Sequence of chain 1.B:
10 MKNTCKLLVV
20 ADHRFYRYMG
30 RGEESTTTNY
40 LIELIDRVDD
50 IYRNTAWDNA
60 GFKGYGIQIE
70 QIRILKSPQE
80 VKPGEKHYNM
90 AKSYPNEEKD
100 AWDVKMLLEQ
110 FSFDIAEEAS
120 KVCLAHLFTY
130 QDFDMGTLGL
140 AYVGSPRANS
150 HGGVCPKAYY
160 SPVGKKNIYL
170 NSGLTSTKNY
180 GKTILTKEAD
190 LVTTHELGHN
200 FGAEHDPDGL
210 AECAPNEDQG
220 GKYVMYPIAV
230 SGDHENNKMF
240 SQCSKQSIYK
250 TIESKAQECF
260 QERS

Binding-site contacts:
Ligand atom C0 contacts residue GLY138 of chain 1.B at 3.6 Å.
Ligand atom C10 contacts residue GLY135 of chain 1.B at 3.7 Å.
Ligand atom C2 contacts residue PRO226 of chain 1.B at 3.8 Å (hydrophobic).
Ligand atom O contacts residue ZN1 of chain 1.G at 2.1 Å.
Ligand atom O4 contacts residue GLU195 of chain 1.B at 2.6 Å (salt-bridge).
Ligand atom O3 contacts residue GLY135 of chain 1.B at 4.0 Å.
Ligand atom C9 contacts residue MET134 of chain 1.B at 3.6 Å (hydrophobic).
Ligand atom N contacts residue HIS194 of chain 1.B at 3.9 Å.
Ligand atom O4 contacts residue ZN1 of chain 1.G at 2.2 Å.
Ligand atom C5 contacts residue GLY135 of chain 1.B at 3.5 Å.
Ligand atom C contacts residue GLY138 of chain 1.B at 3.8 Å.
Ligand atom O contacts residue HIS194 of chain 1.B at 3.4 Å (h-bond).
Ligand atom O contacts residue HIS204 of chain 1.B at 2.8 Å (h-bond).
Ligand atom C3 contacts residue VAL191 of chain 1.B at 3.7 Å (hydrophobic).
Ligand atom O1 contacts residue THR136 of chain 1.B at 3.3 Å.
Ligand atom C12 contacts residue ASN178 of chain 1.B at 3.7 Å.
Ligand atom N2 contacts residue GLY135 of chain 1.B at 2.9 Å (h-bond).
Ligand atom C7 contacts residue THR136 of chain 1.B at 3.9 Å.
Ligand atom O2 contacts residue ALA228 of chain 1.B at 2.9 Å (h-bond).
Ligand atom O1 contacts residue LEU137 of chain 1.B at 2.8 Å (h-bond).
Ligand atom N contacts residue ZN1 of chain 1.G at 2.9 Å.
Ligand atom C8 contacts residue ILE227 of chain 1.B at 3.5 Å (hydrophobic).
Ligand atom O1 contacts residue GLY135 of chain 1.B at 3.8 Å.
Ligand atom C contacts residue ZN1 of chain 1.G at 2.8 Å.
Ligand atom O3 contacts residue TYR179 of chain 1.B at 2.9 Å (h-bond).
Ligand atom C contacts residue HIS194 of chain 1.B at 3.8 Å.
Ligand atom CB contacts residue GLU195 of chain 1.B at 3.5 Å.
Ligand atom O4 contacts residue HIS194 of chain 1.B at 3.4 Å (h-bond).
Ligand atom N contacts residue GLU195 of chain 1.B at 3.1 Å (salt-bridge).
Ligand atom C2 contacts residue TYR225 of chain 1.B at 3.8 Å (hydrophobic).
Ligand atom C2 contacts residue HIS194 of chain 1.B at 3.8 Å.
Ligand atom C contacts residue HIS204 of chain 1.B at 3.9 Å.
Ligand atom N1 contacts residue PRO226 of chain 1.B at 3.4 Å (h-bond).
Ligand atom C10 contacts residue ALA228 of chain 1.B at 3.9 Å (hydrophobic).
Ligand atom C2 contacts residue ALA228 of chain 1.B at 3.6 Å (hydrophobic).
Ligand atom C8 contacts residue PRO226 of chain 1.B at 3.5 Å (hydrophobic).
Ligand atom N contacts residue GLY138 of chain 1.B at 3.0 Å (h-bond).
Ligand atom CA contacts residue PRO226 of chain 1.B at 3.9 Å (hydrophobic).
Ligand atom O2 contacts residue ILE227 of chain 1.B at 3.4 Å.
Ligand atom O4 contacts residue HIS198 of chain 1.B at 3.0 Å (h-bond).

This small molecule binds to this protein.
Small molecule (SMILES): CC(C)C[C@H](CC(=O)NO)C(=O)N[C@H](C(=O)NC(C)C(=O)NCCN)C(C)(C)C